Sequence of chain 1.B:
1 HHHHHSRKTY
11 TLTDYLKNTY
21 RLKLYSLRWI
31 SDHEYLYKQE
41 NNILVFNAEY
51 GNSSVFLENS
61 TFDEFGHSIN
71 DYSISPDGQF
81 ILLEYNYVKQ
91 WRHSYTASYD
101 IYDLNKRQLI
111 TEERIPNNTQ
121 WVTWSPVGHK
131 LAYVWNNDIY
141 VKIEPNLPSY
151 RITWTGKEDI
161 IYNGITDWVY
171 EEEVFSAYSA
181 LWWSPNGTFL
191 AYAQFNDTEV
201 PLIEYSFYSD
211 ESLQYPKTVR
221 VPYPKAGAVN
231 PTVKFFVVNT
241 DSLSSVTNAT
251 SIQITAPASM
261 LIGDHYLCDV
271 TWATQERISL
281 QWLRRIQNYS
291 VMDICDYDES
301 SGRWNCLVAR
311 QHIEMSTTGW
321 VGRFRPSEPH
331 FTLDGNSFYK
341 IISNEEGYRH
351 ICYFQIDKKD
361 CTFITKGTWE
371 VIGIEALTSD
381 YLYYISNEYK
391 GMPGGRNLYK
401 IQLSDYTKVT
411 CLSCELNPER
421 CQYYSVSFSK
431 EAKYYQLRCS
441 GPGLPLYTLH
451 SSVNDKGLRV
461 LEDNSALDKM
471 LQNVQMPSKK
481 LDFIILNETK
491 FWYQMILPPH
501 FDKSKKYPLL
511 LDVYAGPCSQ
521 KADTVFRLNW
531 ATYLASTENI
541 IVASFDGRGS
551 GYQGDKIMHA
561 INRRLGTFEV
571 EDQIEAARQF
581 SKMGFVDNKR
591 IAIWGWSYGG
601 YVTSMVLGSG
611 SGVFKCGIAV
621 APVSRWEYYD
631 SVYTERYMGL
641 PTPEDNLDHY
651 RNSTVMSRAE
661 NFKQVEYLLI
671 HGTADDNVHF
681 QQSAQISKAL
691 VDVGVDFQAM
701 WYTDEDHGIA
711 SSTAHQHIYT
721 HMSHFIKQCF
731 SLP

Binding-site contacts:
Ligand atom O7 contacts residue THR317 of chain 1.B at 3.7 Å.
Ligand atom O7 contacts residue ASN288 of chain 1.B at 3.7 Å.
Ligand atom C8 contacts residue SER316 of chain 1.B at 3.8 Å.
Ligand atom C1 contacts residue ILE286 of chain 1.B at 3.9 Å (hydrophobic).
Ligand atom O5 contacts residue ASN288 of chain 1.B at 2.4 Å (h-bond).
Ligand atom C2 contacts residue ASN288 of chain 1.B at 2.3 Å.
Ligand atom C8 contacts residue MET315 of chain 1.B at 4.2 Å (hydrophobic).
Ligand atom N2 contacts residue SER316 of chain 1.B at 4.4 Å.
Ligand atom C6 contacts residue ARG563 of chain 1.B at 4.0 Å.
Ligand atom C1 contacts residue ASN288 of chain 1.B at 1.5 Å.
Ligand atom N2 contacts residue ASN288 of chain 1.B at 2.7 Å (h-bond).
Ligand atom C5 contacts residue ASN288 of chain 1.B at 3.7 Å.
Ligand atom C5 contacts residue ILE286 of chain 1.B at 4.2 Å (hydrophobic).
Ligand atom C3 contacts residue ASN288 of chain 1.B at 3.7 Å.
Ligand atom C7 contacts residue ASN288 of chain 1.B at 3.4 Å.
Ligand atom O5 contacts residue ILE286 of chain 1.B at 3.7 Å.
Ligand atom O6 contacts residue ARG563 of chain 1.B at 3.7 Å.
Ligand atom C4 contacts residue ASN288 of chain 1.B at 4.2 Å.
Ligand atom C8 contacts residue ASN288 of chain 1.B at 4.4 Å.
Ligand atom C7 contacts residue SER316 of chain 1.B at 3.6 Å.
Ligand atom O7 contacts residue SER316 of chain 1.B at 3.4 Å (h-bond).

This small molecule binds to this protein.
Small molecule (SMILES): CC(=O)N[C@@H]1[C@@H](O)[C@H](O)[C@@H](CO)O[C@H]1O